This protein binds this small molecule.
Small molecule (SMILES): [NH3+]c1ccccc1

Binding-site contacts:
Ligand atom DN1 contacts residue VAL205 of chain 1.A at 4.0 Å.
Ligand atom DN2 contacts residue ASP171 of chain 1.A at 3.0 Å.
Ligand atom C6 contacts residue GLY194 of chain 1.A at 3.8 Å.
Ligand atom DN1 contacts residue ASP171 of chain 1.A at 3.4 Å.
Ligand atom C2 contacts residue TRP193 of chain 1.A at 4.0 Å (hydrophobic).
Ligand atom C5 contacts residue GLN174 of chain 1.A at 4.0 Å.
Ligand atom C3 contacts residue SER177 of chain 1.A at 3.6 Å.
Ligand atom C2 contacts residue VAL191 of chain 1.A at 3.7 Å (hydrophobic).
Ligand atom C3 contacts residue SER192 of chain 1.A at 4.0 Å.
Ligand atom C6 contacts residue GLY196 of chain 1.A at 3.5 Å.
Ligand atom C1 contacts residue GLY194 of chain 1.A at 4.0 Å.
Ligand atom DN2 contacts residue SER172 of chain 1.A at 2.1 Å.
Ligand atom DN3 contacts residue TRP193 of chain 1.A at 3.1 Å.
Ligand atom DN1 contacts residue TRP193 of chain 1.A at 3.6 Å.
Ligand atom N contacts residue ASP171 of chain 1.A at 3.6 Å (salt-bridge).
Ligand atom DN2 contacts residue CYS173 of chain 1.A at 3.6 Å.
Ligand atom C4 contacts residue SO41 of chain 1.D at 3.8 Å.
Ligand atom C3 contacts residue VAL191 of chain 1.A at 4.0 Å (hydrophobic).
Ligand atom C1 contacts residue SER172 of chain 1.A at 3.4 Å.
Ligand atom C1 contacts residue TRP193 of chain 1.A at 3.8 Å (hydrophobic).
Ligand atom C4 contacts residue GLN174 of chain 1.A at 3.9 Å.
Ligand atom DN3 contacts residue GLY204 of chain 1.A at 3.3 Å.
Ligand atom C6 contacts residue SER172 of chain 1.A at 3.8 Å.
Ligand atom DN1 contacts residue GLY194 of chain 1.A at 3.7 Å.
Ligand atom C6 contacts residue CYS197 of chain 1.A at 4.0 Å (hydrophobic).
Ligand atom C4 contacts residue CYS173 of chain 1.A at 3.9 Å (hydrophobic).
Ligand atom N contacts residue GLY204 of chain 1.A at 3.8 Å.
Ligand atom DN1 contacts residue GLY204 of chain 1.A at 3.5 Å.
Ligand atom N contacts residue TRP193 of chain 1.A at 3.7 Å.
Ligand atom C6 contacts residue CYS173 of chain 1.A at 4.0 Å (hydrophobic).
Ligand atom C4 contacts residue SER177 of chain 1.A at 3.9 Å.
Ligand atom DN3 contacts residue VAL205 of chain 1.A at 3.3 Å.
Ligand atom N contacts residue SER172 of chain 1.A at 3.0 Å (h-bond).
Ligand atom DN1 contacts residue SER172 of chain 1.A at 3.4 Å.
Ligand atom DN3 contacts residue ASP171 of chain 1.A at 3.7 Å.
Ligand atom C5 contacts residue GLY194 of chain 1.A at 4.0 Å.
Ligand atom C2 contacts residue SER172 of chain 1.A at 3.6 Å.
Ligand atom DN3 contacts residue SER172 of chain 1.A at 2.8 Å.
Ligand atom DN1 contacts residue GLY196 of chain 1.A at 3.8 Å.
Ligand atom C3 contacts residue CYS173 of chain 1.A at 3.8 Å (hydrophobic).

Sequence of chain 1.A:
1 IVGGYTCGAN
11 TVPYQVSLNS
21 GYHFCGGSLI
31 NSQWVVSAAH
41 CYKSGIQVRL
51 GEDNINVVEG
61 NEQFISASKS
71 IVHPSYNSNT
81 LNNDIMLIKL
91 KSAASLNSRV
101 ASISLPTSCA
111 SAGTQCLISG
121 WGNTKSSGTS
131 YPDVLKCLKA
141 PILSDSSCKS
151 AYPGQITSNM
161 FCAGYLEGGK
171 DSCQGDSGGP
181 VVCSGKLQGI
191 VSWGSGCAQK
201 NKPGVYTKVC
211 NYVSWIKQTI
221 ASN